A protein and the small-molecule ligand that binds it are described below.
Small molecule (SMILES): O=c1[nH]c(=O)c2nn[nH]c2[nH]1

Sequence of chain 1.A:
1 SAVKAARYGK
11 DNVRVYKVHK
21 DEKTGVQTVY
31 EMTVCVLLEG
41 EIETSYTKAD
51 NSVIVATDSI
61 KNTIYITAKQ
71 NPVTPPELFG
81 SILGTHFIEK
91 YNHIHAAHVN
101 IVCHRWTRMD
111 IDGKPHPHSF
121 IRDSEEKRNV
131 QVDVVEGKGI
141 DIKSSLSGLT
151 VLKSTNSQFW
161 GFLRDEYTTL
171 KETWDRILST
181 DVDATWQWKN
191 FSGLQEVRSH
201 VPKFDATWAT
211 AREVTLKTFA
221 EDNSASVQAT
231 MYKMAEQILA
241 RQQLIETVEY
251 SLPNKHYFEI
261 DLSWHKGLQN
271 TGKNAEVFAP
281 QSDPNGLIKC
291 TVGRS

Sequence of chain 2.A:
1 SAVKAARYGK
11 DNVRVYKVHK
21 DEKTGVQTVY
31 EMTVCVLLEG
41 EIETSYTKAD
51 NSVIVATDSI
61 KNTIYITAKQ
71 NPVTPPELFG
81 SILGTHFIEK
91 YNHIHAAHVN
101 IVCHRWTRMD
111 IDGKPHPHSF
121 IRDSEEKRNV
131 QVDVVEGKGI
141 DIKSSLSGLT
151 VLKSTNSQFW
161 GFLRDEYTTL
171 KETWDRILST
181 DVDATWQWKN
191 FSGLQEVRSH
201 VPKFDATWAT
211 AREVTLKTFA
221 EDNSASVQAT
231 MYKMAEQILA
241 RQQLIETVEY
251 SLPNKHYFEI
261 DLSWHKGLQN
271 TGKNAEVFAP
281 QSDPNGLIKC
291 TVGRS

Binding-site contacts:
Ligand atom C6 contacts residue LYS171 of chain 2.A at 3.1 Å.
Ligand atom O2 contacts residue PHE258 of chain 2.A at 3.6 Å.
Ligand atom C2 contacts residue LYS171 of chain 2.A at 3.7 Å.
Ligand atom N8 contacts residue LYS61 of chain 1.A at 2.9 Å (salt-bridge).
Ligand atom N8 contacts residue PHE258 of chain 2.A at 4.0 Å.
Ligand atom O6 contacts residue ASP58 of chain 1.A at 4.1 Å.
Ligand atom O2 contacts residue LYS171 of chain 2.A at 4.2 Å.
Ligand atom N8 contacts residue ASP58 of chain 1.A at 3.1 Å (salt-bridge).
Ligand atom N7 contacts residue ASP58 of chain 1.A at 2.5 Å (salt-bridge).
Ligand atom C2 contacts residue PHE258 of chain 2.A at 3.5 Å (hydrophobic).
Ligand atom N9 contacts residue PHE258 of chain 2.A at 3.7 Å.
Ligand atom N3 contacts residue PHE258 of chain 2.A at 3.4 Å.
Ligand atom N7 contacts residue PHE258 of chain 2.A at 3.8 Å.
Ligand atom O2 contacts residue GLU259 of chain 2.A at 3.9 Å.
Ligand atom O6 contacts residue LYS171 of chain 2.A at 3.1 Å (salt-bridge).
Ligand atom N9 contacts residue ASP58 of chain 1.A at 4.4 Å.
Ligand atom O6 contacts residue LEU170 of chain 2.A at 3.2 Å.
Ligand atom C5 contacts residue PHE258 of chain 2.A at 3.4 Å (hydrophobic).
Ligand atom N1 contacts residue LYS171 of chain 2.A at 2.9 Å (salt-bridge).
Ligand atom N7 contacts residue LYS61 of chain 1.A at 3.5 Å (salt-bridge).
Ligand atom C6 contacts residue PHE258 of chain 2.A at 3.5 Å (hydrophobic).
Ligand atom C5 contacts residue ASP58 of chain 1.A at 3.7 Å.
Ligand atom C6 contacts residue LEU170 of chain 2.A at 4.1 Å (hydrophobic).
Ligand atom C5 contacts residue LYS171 of chain 2.A at 4.1 Å.
Ligand atom O6 contacts residue PHE258 of chain 2.A at 3.8 Å.
Ligand atom C6 contacts residue ASP58 of chain 1.A at 4.3 Å.
Ligand atom N1 contacts residue PHE258 of chain 2.A at 3.5 Å.
Ligand atom C4 contacts residue PHE258 of chain 2.A at 3.4 Å (hydrophobic).
Ligand atom N9 contacts residue LYS61 of chain 1.A at 3.9 Å.